Sequence of chain 1.A:
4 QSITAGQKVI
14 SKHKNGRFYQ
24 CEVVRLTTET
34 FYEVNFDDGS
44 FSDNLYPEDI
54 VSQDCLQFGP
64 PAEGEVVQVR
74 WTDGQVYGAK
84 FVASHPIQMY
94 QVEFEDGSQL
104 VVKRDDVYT

Binding-site contacts:
Ligand atom NE contacts residue SER43 of chain 1.A at 2.8 Å (h-bond).
Ligand atom O contacts residue PHE44 of chain 1.A at 2.8 Å.
Ligand atom NH2 contacts residue GLY42 of chain 1.A at 3.5 Å.
Ligand atom NE contacts residue GLY42 of chain 1.A at 3.4 Å (h-bond).
Ligand atom CA contacts residue GLY42 of chain 1.A at 3.6 Å.
Ligand atom CE1 contacts residue SER43 of chain 1.A at 3.4 Å.
Ligand atom CM2 contacts residue TYR80 of chain 1.A at 3.5 Å (hydrophobic).
Ligand atom C contacts residue PHE44 of chain 1.A at 3.3 Å (hydrophobic).
Ligand atom C contacts residue TRP74 of chain 1.A at 3.1 Å (hydrophobic).
Ligand atom NH1 contacts residue PHE44 of chain 1.A at 3.3 Å.
Ligand atom CM3 contacts residue ASP41 of chain 1.A at 3.3 Å.
Ligand atom CD contacts residue SER43 of chain 1.A at 3.1 Å.
Ligand atom CM1 contacts residue TYR80 of chain 1.A at 3.5 Å (hydrophobic).
Ligand atom CZ contacts residue THR75 of chain 1.A at 3.1 Å.
Ligand atom CG contacts residue GLY42 of chain 1.A at 2.8 Å.
Ligand atom O contacts residue SER43 of chain 1.A at 3.4 Å.
Ligand atom NE contacts residue ASN38 of chain 1.A at 3.5 Å.
Ligand atom NH1 contacts residue THR75 of chain 1.A at 2.6 Å (h-bond).
Ligand atom CB contacts residue GLY42 of chain 1.A at 3.3 Å.
Ligand atom ND1 contacts residue SER43 of chain 1.A at 3.3 Å.
Ligand atom O contacts residue PHE44 of chain 1.A at 2.7 Å (h-bond).
Ligand atom NH1 contacts residue ASP76 of chain 1.A at 3.1 Å (salt-bridge).
Ligand atom NE2 contacts residue GLY42 of chain 1.A at 3.4 Å (h-bond).
Ligand atom NH2 contacts residue ASN38 of chain 1.A at 3.5 Å.
Ligand atom CD2 contacts residue GLY42 of chain 1.A at 3.4 Å.
Ligand atom CD contacts residue GLY42 of chain 1.A at 3.6 Å.
Ligand atom N contacts residue TRP74 of chain 1.A at 3.6 Å (h-bond).
Ligand atom NH2 contacts residue ASP46 of chain 1.A at 2.5 Å (salt-bridge).
Ligand atom CB contacts residue ASP76 of chain 1.A at 3.6 Å.
Ligand atom NH2 contacts residue PHE39 of chain 1.A at 2.7 Å (h-bond).
Ligand atom O contacts residue TRP74 of chain 1.A at 2.3 Å (h-bond).
Ligand atom CD contacts residue SER43 of chain 1.A at 3.5 Å.
Ligand atom CE contacts residue ASP41 of chain 1.A at 3.5 Å.
Ligand atom O contacts residue TRP74 of chain 1.A at 3.1 Å.
Ligand atom C contacts residue PHE44 of chain 1.A at 3.5 Å (hydrophobic).
Ligand atom CB contacts residue SER43 of chain 1.A at 3.4 Å.
Ligand atom CZ contacts residue ASP46 of chain 1.A at 3.5 Å.
Ligand atom CG contacts residue TRP74 of chain 1.A at 3.5 Å (hydrophobic).
Ligand atom CZ contacts residue ASN38 of chain 1.A at 3.6 Å.
Ligand atom NH2 contacts residue THR75 of chain 1.A at 3.0 Å (h-bond).

The protein below binds the small molecule below.
Small molecule (SMILES): CC(C)C[C@H](NC(=O)[C@@H](NC(=O)[C@@H](CCCC[N+](C)(C)C)NC(=O)[C@H](CCCN=C(N)N)NC(=O)[C@H](CC1=NC=NC1)NC(=O)[C@@H](N)CCCN=C(N)N)C(C)C)C(=O)N[C@H](C=O)CCCN=C(N)N